Sequence of chain 2.F:
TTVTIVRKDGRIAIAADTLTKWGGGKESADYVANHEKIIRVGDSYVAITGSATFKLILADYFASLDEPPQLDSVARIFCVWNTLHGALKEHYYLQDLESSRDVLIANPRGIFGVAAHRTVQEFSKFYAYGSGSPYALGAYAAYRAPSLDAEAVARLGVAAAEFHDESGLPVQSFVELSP

Sequence of chain 2.E:
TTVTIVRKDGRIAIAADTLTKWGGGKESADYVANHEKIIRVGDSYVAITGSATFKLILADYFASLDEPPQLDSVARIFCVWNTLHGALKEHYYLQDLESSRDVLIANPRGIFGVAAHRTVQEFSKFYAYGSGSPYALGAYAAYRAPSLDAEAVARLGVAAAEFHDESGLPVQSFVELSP

A small-molecule ligand and the protein it binds are described below.
Small molecule (SMILES): CC[C@H](C)[C@H](NC(=O)[C@H]([C@@H](C)CC)N(C)C(C)=O)C(=O)N[C@H](C(=O)N[C@@H](CC(C)C)[C@@H](O)C(C)(C)O)[C@@H](C)O

Binding-site contacts:
Ligand atom CD1 contacts residue GLN129 of chain 2.E at 3.6 Å.
Ligand atom C20 contacts residue ILE48 of chain 2.F at 3.6 Å (hydrophobic).
Ligand atom CA contacts residue THR1 of chain 2.F at 2.5 Å.
Ligand atom C23 contacts residue GLU176 of chain 2.F at 3.2 Å.
Ligand atom C15 contacts residue ALA52 of chain 2.F at 3.6 Å (hydrophobic).
Ligand atom CH3 contacts residue ALA124 of chain 2.E at 3.7 Å (hydrophobic).
Ligand atom C24 contacts residue LEU19 of chain 2.F at 3.5 Å (hydrophobic).
Ligand atom CG1 contacts residue TRP22 of chain 2.F at 3.6 Å (hydrophobic).
Ligand atom O contacts residue ALA52 of chain 2.F at 3.0 Å (h-bond).
Ligand atom CN contacts residue TRP22 of chain 2.F at 3.1 Å (hydrophobic).
Ligand atom C14 contacts residue GLY50 of chain 2.F at 3.2 Å.
Ligand atom CA contacts residue LYS21 of chain 2.F at 3.5 Å.
Ligand atom C23 contacts residue PO41 of chain 2.U at 3.1 Å.
Ligand atom C24 contacts residue GLU176 of chain 2.F at 3.4 Å.
Ligand atom C24 contacts residue THR1 of chain 2.F at 3.4 Å.
Ligand atom CD1 contacts residue TRP22 of chain 2.F at 3.4 Å (hydrophobic).
Ligand atom O contacts residue GLY50 of chain 2.F at 3.1 Å (h-bond).
Ligand atom O contacts residue PO41 of chain 2.U at 2.2 Å (h-bond).
Ligand atom C contacts residue PO41 of chain 2.U at 3.2 Å.
Ligand atom C22 contacts residue PO41 of chain 2.U at 3.2 Å.
Ligand atom CH3 contacts residue ASP110 of chain 2.E at 3.5 Å.
Ligand atom CA contacts residue GLY50 of chain 2.F at 3.5 Å.
Ligand atom O contacts residue HIS125 of chain 2.E at 3.2 Å (h-bond).
Ligand atom C contacts residue THR1 of chain 2.F at 1.4 Å.
Ligand atom C23 contacts residue THR1 of chain 2.F at 1.3 Å.
Ligand atom CA contacts residue GLY50 of chain 2.F at 3.6 Å.
Ligand atom O contacts residue SER51 of chain 2.F at 3.4 Å (h-bond).
Ligand atom O6 contacts residue PO41 of chain 2.U at 2.7 Å (h-bond).
Ligand atom CG2 contacts residue LYS21 of chain 2.F at 3.6 Å.
Ligand atom CG2 contacts residue THR20 of chain 2.F at 3.2 Å.
Ligand atom N contacts residue LYS21 of chain 2.F at 3.2 Å (salt-bridge).
Ligand atom C contacts residue HIS125 of chain 2.E at 3.7 Å.
Ligand atom O contacts residue THR20 of chain 2.F at 3.6 Å.
Ligand atom CH3 contacts residue TRP22 of chain 2.F at 3.6 Å (hydrophobic).
Ligand atom O contacts residue LYS21 of chain 2.F at 2.9 Å (salt-bridge).
Ligand atom O contacts residue THR1 of chain 2.F at 2.1 Å (h-bond).
Ligand atom CG2 contacts residue HIS125 of chain 2.E at 3.7 Å.
Ligand atom C14 contacts residue THR1 of chain 2.F at 3.0 Å.
Ligand atom C22 contacts residue THR1 of chain 2.F at 2.5 Å.
Ligand atom N contacts residue GLY50 of chain 2.F at 3.1 Å (h-bond).